This protein binds this small molecule.
Small molecule (SMILES): N[C@@H](CC(=O)O)C(=O)O

Sequence of chain 1.B:
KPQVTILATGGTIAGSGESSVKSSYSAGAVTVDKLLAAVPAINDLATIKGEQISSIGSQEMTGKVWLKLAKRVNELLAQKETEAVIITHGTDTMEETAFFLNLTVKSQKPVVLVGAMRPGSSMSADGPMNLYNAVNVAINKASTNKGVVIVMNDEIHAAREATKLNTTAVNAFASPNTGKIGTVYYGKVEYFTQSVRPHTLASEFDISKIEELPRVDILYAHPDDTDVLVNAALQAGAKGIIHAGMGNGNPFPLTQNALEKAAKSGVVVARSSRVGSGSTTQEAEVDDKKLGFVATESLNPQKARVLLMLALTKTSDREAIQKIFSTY

Sequence of chain 1.A:
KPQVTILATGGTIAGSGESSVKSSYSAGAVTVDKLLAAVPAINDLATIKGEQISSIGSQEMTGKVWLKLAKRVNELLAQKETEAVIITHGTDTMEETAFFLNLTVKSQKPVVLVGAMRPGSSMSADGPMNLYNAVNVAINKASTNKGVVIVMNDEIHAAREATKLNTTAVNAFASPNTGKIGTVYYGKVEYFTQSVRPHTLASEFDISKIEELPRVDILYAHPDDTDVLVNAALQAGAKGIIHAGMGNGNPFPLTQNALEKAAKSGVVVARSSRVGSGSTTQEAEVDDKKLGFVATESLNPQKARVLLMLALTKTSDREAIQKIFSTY

Binding-site contacts:
Ligand atom N contacts residue ASP94 of chain 1.A at 2.9 Å (salt-bridge).
Ligand atom O contacts residue SER60 of chain 1.A at 2.6 Å (h-bond).
Ligand atom CG contacts residue THR14 of chain 1.A at 2.6 Å.
Ligand atom N contacts residue GLU287 of chain 1.B at 2.7 Å (salt-bridge).
Ligand atom CA contacts residue GLN61 of chain 1.A at 3.9 Å.
Ligand atom O contacts residue THR93 of chain 1.A at 3.2 Å (h-bond).
Ligand atom CG contacts residue THR93 of chain 1.A at 2.9 Å.
Ligand atom OD2 contacts residue THR14 of chain 1.A at 2.8 Å (h-bond).
Ligand atom N contacts residue ASN252 of chain 1.B at 3.6 Å (h-bond).
Ligand atom CB contacts residue GLU287 of chain 1.B at 3.8 Å.
Ligand atom OD1 contacts residue ALA118 of chain 1.A at 2.9 Å (h-bond).
Ligand atom C contacts residue GLN61 of chain 1.A at 3.6 Å.
Ligand atom CB contacts residue THR93 of chain 1.A at 3.5 Å.
Ligand atom C contacts residue THR93 of chain 1.A at 3.8 Å.
Ligand atom CB contacts residue ASP94 of chain 1.A at 3.3 Å.
Ligand atom CA contacts residue ASP94 of chain 1.A at 3.9 Å.
Ligand atom C contacts residue SER60 of chain 1.A at 3.5 Å.
Ligand atom C contacts residue ASP94 of chain 1.A at 4.0 Å.
Ligand atom OXT contacts residue SER60 of chain 1.A at 2.8 Å (h-bond).
Ligand atom OXT contacts residue GLY92 of chain 1.A at 3.2 Å.
Ligand atom OD1 contacts residue THR14 of chain 1.A at 3.0 Å (h-bond).
Ligand atom OXT contacts residue GLY13 of chain 1.A at 3.2 Å.
Ligand atom O contacts residue ASP94 of chain 1.A at 3.0 Å (salt-bridge).
Ligand atom OXT contacts residue GLN61 of chain 1.A at 3.6 Å.
Ligand atom OD1 contacts residue MET119 of chain 1.A at 3.9 Å.
Ligand atom C contacts residue GLY92 of chain 1.A at 3.5 Å.
Ligand atom OD1 contacts residue THR93 of chain 1.A at 2.6 Å (h-bond).
Ligand atom OD2 contacts residue THR93 of chain 1.A at 2.8 Å (h-bond).
Ligand atom OXT contacts residue ALA29 of chain 1.A at 3.9 Å.
Ligand atom OD2 contacts residue GLY92 of chain 1.A at 3.3 Å.
Ligand atom CA contacts residue THR14 of chain 1.A at 3.1 Å.
Ligand atom OD2 contacts residue ALA118 of chain 1.A at 3.7 Å.
Ligand atom OXT contacts residue GLY59 of chain 1.A at 3.3 Å.
Ligand atom CB contacts residue THR14 of chain 1.A at 3.0 Å.
Ligand atom CB contacts residue TYR27 of chain 1.A at 3.7 Å (hydrophobic).
Ligand atom OXT contacts residue THR14 of chain 1.A at 3.9 Å.
Ligand atom N contacts residue GLN61 of chain 1.A at 3.0 Å (h-bond).
Ligand atom CA contacts residue GLU287 of chain 1.B at 3.5 Å.
Ligand atom O contacts residue GLY92 of chain 1.A at 3.3 Å.
Ligand atom CG contacts residue ALA118 of chain 1.A at 3.7 Å (hydrophobic).